Binding-site contacts:
Ligand atom O5 contacts residue CYS411 of chain 1.B at 4.5 Å.
Ligand atom C5 contacts residue ARG410 of chain 1.B at 4.2 Å.
Ligand atom C2 contacts residue NAG1 of chain 1.IA at 3.5 Å.
Ligand atom C1 contacts residue ARG410 of chain 1.B at 3.3 Å.
Ligand atom O6 contacts residue GLY346 of chain 1.B at 3.6 Å.
Ligand atom N2 contacts residue NAG1 of chain 1.IA at 2.7 Å (h-bond).
Ligand atom O7 contacts residue ARG410 of chain 1.B at 4.5 Å.
Ligand atom C1 contacts residue NAG1 of chain 1.IA at 4.4 Å.
Ligand atom C6 contacts residue GLY346 of chain 1.B at 3.7 Å.
Ligand atom O6 contacts residue NAG1 of chain 1.IA at 2.6 Å (h-bond).
Ligand atom C4 contacts residue NAG1 of chain 1.IA at 3.8 Å.
Ligand atom O5 contacts residue NAG1 of chain 1.IA at 3.9 Å.
Ligand atom O7 contacts residue NAG1 of chain 1.IA at 4.4 Å.
Ligand atom C8 contacts residue NAG1 of chain 1.IA at 3.5 Å.
Ligand atom C6 contacts residue ARG410 of chain 1.B at 4.5 Å.
Ligand atom C1 contacts residue NAG1 of chain 1.HA at 3.9 Å.
Ligand atom C1 contacts residue NAG1 of chain 1.IA at 3.3 Å.
Ligand atom C3 contacts residue NAG1 of chain 1.IA at 3.6 Å.
Ligand atom O5 contacts residue NAG1 of chain 1.HA at 4.5 Å.
Ligand atom C2 contacts residue NAG1 of chain 1.IA at 4.2 Å.
Ligand atom O3 contacts residue LYS33 of chain 1.B at 4.0 Å.
Ligand atom O5 contacts residue ARG410 of chain 1.B at 2.9 Å (salt-bridge).
Ligand atom O2 contacts residue NAG1 of chain 1.IA at 3.4 Å (h-bond).
Ligand atom C5 contacts residue NAG1 of chain 1.IA at 3.3 Å.
Ligand atom C6 contacts residue NAG1 of chain 1.IA at 3.2 Å.
Ligand atom C2 contacts residue ARG410 of chain 1.B at 3.9 Å.
Ligand atom O3 contacts residue NAG1 of chain 1.IA at 3.9 Å.
Ligand atom O4 contacts residue NAG1 of chain 1.IA at 3.2 Å.
Ligand atom C7 contacts residue NAG1 of chain 1.IA at 3.4 Å.

The protein below binds the small molecule below.
Small molecule (SMILES): CC(=O)N[C@H]1CO[C@H](CO)[C@@H](O[C@@H]2O[C@H](CO)[C@@H](O)[C@H](O)[C@@H]2O)[C@@H]1O

Sequence of chain 1.B:
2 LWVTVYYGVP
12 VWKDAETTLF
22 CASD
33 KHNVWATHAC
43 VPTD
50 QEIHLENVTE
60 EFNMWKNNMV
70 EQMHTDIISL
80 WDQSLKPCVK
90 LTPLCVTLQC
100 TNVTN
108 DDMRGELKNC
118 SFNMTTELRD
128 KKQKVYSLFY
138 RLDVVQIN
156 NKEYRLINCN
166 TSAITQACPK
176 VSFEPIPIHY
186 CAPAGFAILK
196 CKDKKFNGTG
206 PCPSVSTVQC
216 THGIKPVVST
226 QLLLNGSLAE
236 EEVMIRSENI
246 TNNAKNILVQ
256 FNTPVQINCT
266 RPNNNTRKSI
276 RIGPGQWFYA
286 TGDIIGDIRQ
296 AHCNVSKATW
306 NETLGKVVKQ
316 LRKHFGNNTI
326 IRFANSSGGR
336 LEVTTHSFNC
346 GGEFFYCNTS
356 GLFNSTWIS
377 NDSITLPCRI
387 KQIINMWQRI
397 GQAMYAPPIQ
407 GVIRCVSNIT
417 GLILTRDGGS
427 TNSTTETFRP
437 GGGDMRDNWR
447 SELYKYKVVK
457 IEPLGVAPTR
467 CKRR